Binding-site contacts:
Ligand atom C6 contacts residue TRP399 of chain 1.A at 4.1 Å (hydrophobic).
Ligand atom O3 contacts residue GLN20 of chain 1.A at 2.6 Å (h-bond).
Ligand atom O3 contacts residue HIS121 of chain 1.A at 2.8 Å (h-bond).
Ligand atom N contacts residue TYR295 of chain 1.A at 3.9 Å.
Ligand atom C5 contacts residue TYR295 of chain 1.A at 3.5 Å (hydrophobic).
Ligand atom O4 contacts residue GLN20 of chain 1.A at 3.1 Å (h-bond).
Ligand atom C2 contacts residue GLU352 of chain 1.A at 3.4 Å.
Ligand atom O6 contacts residue GLU406 of chain 1.A at 2.7 Å (salt-bridge).
Ligand atom C4 contacts residue TRP399 of chain 1.A at 3.9 Å (hydrophobic).
Ligand atom C1 contacts residue TYR295 of chain 1.A at 3.6 Å (hydrophobic).
Ligand atom C3 contacts residue GLN20 of chain 1.A at 3.7 Å.
Ligand atom O4 contacts residue TRP399 of chain 1.A at 3.2 Å.
Ligand atom C4 contacts residue GLN20 of chain 1.A at 4.2 Å.
Ligand atom N contacts residue GLU166 of chain 1.A at 2.9 Å (salt-bridge).
Ligand atom O4 contacts residue TRP407 of chain 1.A at 3.6 Å.
Ligand atom C3 contacts residue GLU352 of chain 1.A at 3.7 Å.
Ligand atom C5 contacts residue GLU352 of chain 1.A at 3.7 Å.
Ligand atom C4 contacts residue TRP407 of chain 1.A at 3.7 Å (hydrophobic).
Ligand atom C3 contacts residue HIS121 of chain 1.A at 3.7 Å.
Ligand atom C4 contacts residue GLU406 of chain 1.A at 3.6 Å.
Ligand atom C6 contacts residue TYR415 of chain 1.A at 3.6 Å (hydrophobic).
Ligand atom C5 contacts residue TRP399 of chain 1.A at 3.9 Å (hydrophobic).
Ligand atom C2 contacts residue TRP122 of chain 1.A at 4.0 Å (hydrophobic).
Ligand atom C5 contacts residue GLU406 of chain 1.A at 4.2 Å.
Ligand atom O3 contacts residue TRP399 of chain 1.A at 3.7 Å.
Ligand atom C6 contacts residue GLU406 of chain 1.A at 3.5 Å.
Ligand atom C1 contacts residue GLU352 of chain 1.A at 3.4 Å.
Ligand atom O6 contacts residue ARG325 of chain 1.A at 3.0 Å (salt-bridge).
Ligand atom C3 contacts residue TRP407 of chain 1.A at 3.8 Å (hydrophobic).
Ligand atom C3 contacts residue TRP399 of chain 1.A at 3.7 Å (hydrophobic).
Ligand atom O3 contacts residue TRP407 of chain 1.A at 2.9 Å (h-bond).
Ligand atom C6 contacts residue ARG325 of chain 1.A at 3.6 Å.
Ligand atom N contacts residue GLU352 of chain 1.A at 2.6 Å (salt-bridge).
Ligand atom O6 contacts residue TYR415 of chain 1.A at 3.9 Å.
Ligand atom O4 contacts residue GLU406 of chain 1.A at 2.6 Å (salt-bridge).
Ligand atom C6 contacts residue TYR295 of chain 1.A at 3.9 Å (hydrophobic).
Ligand atom C2 contacts residue HIS121 of chain 1.A at 3.8 Å.
Ligand atom C2 contacts residue ASN165 of chain 1.A at 4.0 Å.
Ligand atom C1 contacts residue GLU166 of chain 1.A at 3.8 Å.
Ligand atom C2 contacts residue GLU166 of chain 1.A at 3.3 Å.

A small-molecule ligand and the protein it binds are described below.
Small molecule (SMILES): OC[C@H]1CNC[C@@H](O)[C@@H]1O

Sequence of chain 1.A:
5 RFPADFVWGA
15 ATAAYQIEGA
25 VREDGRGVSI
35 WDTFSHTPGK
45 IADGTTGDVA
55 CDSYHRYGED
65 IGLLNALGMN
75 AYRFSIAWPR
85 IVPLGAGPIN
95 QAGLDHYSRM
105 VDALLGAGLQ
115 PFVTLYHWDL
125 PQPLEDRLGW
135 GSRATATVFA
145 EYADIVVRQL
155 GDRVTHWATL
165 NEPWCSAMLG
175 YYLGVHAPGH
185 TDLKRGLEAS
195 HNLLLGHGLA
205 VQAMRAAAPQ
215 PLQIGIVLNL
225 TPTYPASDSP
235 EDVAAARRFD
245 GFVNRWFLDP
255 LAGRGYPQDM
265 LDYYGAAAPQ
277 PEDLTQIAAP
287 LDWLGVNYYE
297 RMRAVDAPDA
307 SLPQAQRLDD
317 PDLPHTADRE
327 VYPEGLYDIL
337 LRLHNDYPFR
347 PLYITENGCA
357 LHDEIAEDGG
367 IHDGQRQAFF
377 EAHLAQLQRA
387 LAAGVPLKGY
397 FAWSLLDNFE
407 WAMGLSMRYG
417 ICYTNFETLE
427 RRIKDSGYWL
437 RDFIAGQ